A small-molecule ligand and the protein it binds are described below.
Small molecule (SMILES): Nc1ncnc2[nH]cnc12

Sequence of chain 1.E:
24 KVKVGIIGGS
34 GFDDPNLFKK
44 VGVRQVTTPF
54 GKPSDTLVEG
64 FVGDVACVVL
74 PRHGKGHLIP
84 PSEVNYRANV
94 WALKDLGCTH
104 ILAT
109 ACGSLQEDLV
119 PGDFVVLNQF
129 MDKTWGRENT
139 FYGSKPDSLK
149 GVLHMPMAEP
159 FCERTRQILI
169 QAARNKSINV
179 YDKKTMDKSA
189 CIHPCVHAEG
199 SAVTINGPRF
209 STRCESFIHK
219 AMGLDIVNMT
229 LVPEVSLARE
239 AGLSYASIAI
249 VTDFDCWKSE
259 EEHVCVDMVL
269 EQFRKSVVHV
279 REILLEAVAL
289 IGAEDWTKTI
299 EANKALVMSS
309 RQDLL

Binding-site contacts:
Ligand atom N6 contacts residue ASP251 of chain 1.E at 3.0 Å (salt-bridge).
Ligand atom C5 contacts residue PHE208 of chain 1.E at 3.9 Å (hydrophobic).
Ligand atom N9 contacts residue ALA109 of chain 1.E at 3.4 Å (h-bond).
Ligand atom N7 contacts residue THR250 of chain 1.E at 3.5 Å (h-bond).
Ligand atom N9 contacts residue CYS110 of chain 1.E at 3.7 Å.
Ligand atom C8 contacts residue CYS110 of chain 1.E at 3.5 Å (hydrophobic).
Ligand atom C6 contacts residue ASP251 of chain 1.E at 3.9 Å.
Ligand atom N3 contacts residue VAL225 of chain 1.E at 3.9 Å.
Ligand atom C5 contacts residue ASP251 of chain 1.E at 3.9 Å.
Ligand atom C2 contacts residue MET227 of chain 1.E at 3.8 Å (hydrophobic).
Ligand atom C8 contacts residue ASP251 of chain 1.E at 3.6 Å.
Ligand atom C4 contacts residue GOL1 of chain 1.O at 3.9 Å.
Ligand atom C8 contacts residue GOL1 of chain 1.O at 3.7 Å.
Ligand atom N1 contacts residue PHE208 of chain 1.E at 3.8 Å.
Ligand atom C8 contacts residue VAL267 of chain 1.E at 3.8 Å (hydrophobic).
Ligand atom C8 contacts residue THR250 of chain 1.E at 3.4 Å.
Ligand atom N1 contacts residue VAL225 of chain 1.E at 3.7 Å.
Ligand atom C6 contacts residue ASP253 of chain 1.E at 4.0 Å.
Ligand atom C6 contacts residue GLY111 of chain 1.E at 3.8 Å.
Ligand atom N6 contacts residue GLY111 of chain 1.E at 3.7 Å.
Ligand atom C8 contacts residue ALA109 of chain 1.E at 3.8 Å (hydrophobic).
Ligand atom C2 contacts residue ASN226 of chain 1.E at 3.8 Å.
Ligand atom C4 contacts residue VAL225 of chain 1.E at 4.0 Å (hydrophobic).
Ligand atom C6 contacts residue VAL225 of chain 1.E at 3.9 Å (hydrophobic).
Ligand atom N7 contacts residue GLY111 of chain 1.E at 3.5 Å (h-bond).
Ligand atom N7 contacts residue CYS110 of chain 1.E at 3.3 Å.
Ligand atom C5 contacts residue VAL225 of chain 1.E at 4.0 Å (hydrophobic).
Ligand atom N3 contacts residue ASN226 of chain 1.E at 3.6 Å.
Ligand atom N6 contacts residue VAL225 of chain 1.E at 3.9 Å.
Ligand atom N3 contacts residue MET227 of chain 1.E at 3.7 Å.
Ligand atom N6 contacts residue VAL262 of chain 1.E at 3.8 Å.
Ligand atom C5 contacts residue CYS110 of chain 1.E at 3.8 Å (hydrophobic).
Ligand atom N9 contacts residue GOL1 of chain 1.O at 2.9 Å (h-bond).
Ligand atom N6 contacts residue ASP253 of chain 1.E at 3.0 Å (salt-bridge).
Ligand atom N7 contacts residue VAL267 of chain 1.E at 3.9 Å.
Ligand atom C6 contacts residue PHE208 of chain 1.E at 3.8 Å (hydrophobic).
Ligand atom N7 contacts residue ASP251 of chain 1.E at 2.8 Å (salt-bridge).
Ligand atom C5 contacts residue GLY111 of chain 1.E at 3.6 Å.
Ligand atom C2 contacts residue VAL225 of chain 1.E at 3.7 Å (hydrophobic).
Ligand atom C4 contacts residue CYS110 of chain 1.E at 4.0 Å (hydrophobic).